A small-molecule ligand and the protein it binds are described below.
Small molecule (SMILES): N[C@@H](Cn1oc(=O)[nH]c1=O)C(=O)O

Binding-site contacts:
Ligand atom NP3 contacts residue PRO86 of chain 2.A at 2.8 Å (h-bond).
Ligand atom O16 contacts residue LEU87 of chain 2.A at 3.7 Å.
Ligand atom O18 contacts residue THR140 of chain 2.A at 3.2 Å (h-bond).
Ligand atom C02 contacts residue SER139 of chain 2.A at 3.4 Å.
Ligand atom N14 contacts residue GLU190 of chain 2.A at 3.9 Å.
Ligand atom O20 contacts residue GLU190 of chain 2.A at 3.3 Å (salt-bridge).
Ligand atom C02 contacts residue THR88 of chain 2.A at 3.4 Å.
Ligand atom O17 contacts residue GLY138 of chain 2.A at 3.4 Å.
Ligand atom C03 contacts residue TYR58 of chain 2.A at 3.5 Å (hydrophobic).
Ligand atom NP3 contacts residue THR88 of chain 2.A at 2.9 Å (h-bond).
Ligand atom C04 contacts residue THR140 of chain 2.A at 3.5 Å.
Ligand atom O19 contacts residue LEU189 of chain 2.A at 3.6 Å.
Ligand atom C01 contacts residue ARG93 of chain 2.A at 3.4 Å.
Ligand atom C01 contacts residue THR88 of chain 2.A at 3.6 Å.
Ligand atom O16 contacts residue THR88 of chain 2.A at 2.9 Å (h-bond).
Ligand atom C02 contacts residue PRO86 of chain 2.A at 4.1 Å (hydrophobic).
Ligand atom N14 contacts residue LEU135 of chain 2.A at 3.6 Å.
Ligand atom C01 contacts residue SER139 of chain 2.A at 3.3 Å.
Ligand atom C02 contacts residue TYR58 of chain 2.A at 4.0 Å (hydrophobic).
Ligand atom C05 contacts residue GLU190 of chain 2.A at 3.5 Å.
Ligand atom NP3 contacts residue TYR58 of chain 2.A at 3.9 Å.
Ligand atom O20 contacts residue MET193 of chain 2.A at 3.5 Å.
Ligand atom C01 contacts residue TYR58 of chain 2.A at 3.6 Å (hydrophobic).
Ligand atom NP3 contacts residue GLU190 of chain 2.A at 2.8 Å (salt-bridge).
Ligand atom O18 contacts residue SER139 of chain 2.A at 3.3 Å (h-bond).
Ligand atom O19 contacts residue MET193 of chain 2.A at 3.8 Å.
Ligand atom O19 contacts residue GLU190 of chain 2.A at 3.1 Å (salt-bridge).
Ligand atom O16 contacts residue ARG93 of chain 2.A at 2.8 Å (salt-bridge).
Ligand atom C02 contacts residue GLU190 of chain 2.A at 3.4 Å.
Ligand atom C04 contacts residue LEU135 of chain 2.A at 3.9 Å (hydrophobic).
Ligand atom O17 contacts residue SER139 of chain 2.A at 2.8 Å (h-bond).
Ligand atom N15 contacts residue GLU190 of chain 2.A at 3.8 Å.
Ligand atom O16 contacts residue TYR58 of chain 2.A at 3.5 Å.
Ligand atom O17 contacts residue ARG93 of chain 2.A at 2.9 Å (salt-bridge).
Ligand atom O16 contacts residue SER139 of chain 2.A at 3.9 Å.
Ligand atom O18 contacts residue GLY138 of chain 2.A at 3.4 Å.
Ligand atom O16 contacts residue PRO86 of chain 2.A at 3.7 Å.
Ligand atom N15 contacts residue THR140 of chain 2.A at 3.0 Å (h-bond).
Ligand atom O17 contacts residue TYR58 of chain 2.A at 3.6 Å.
Ligand atom NP3 contacts residue TYR217 of chain 2.A at 3.8 Å.

Sequence of chain 2.A:
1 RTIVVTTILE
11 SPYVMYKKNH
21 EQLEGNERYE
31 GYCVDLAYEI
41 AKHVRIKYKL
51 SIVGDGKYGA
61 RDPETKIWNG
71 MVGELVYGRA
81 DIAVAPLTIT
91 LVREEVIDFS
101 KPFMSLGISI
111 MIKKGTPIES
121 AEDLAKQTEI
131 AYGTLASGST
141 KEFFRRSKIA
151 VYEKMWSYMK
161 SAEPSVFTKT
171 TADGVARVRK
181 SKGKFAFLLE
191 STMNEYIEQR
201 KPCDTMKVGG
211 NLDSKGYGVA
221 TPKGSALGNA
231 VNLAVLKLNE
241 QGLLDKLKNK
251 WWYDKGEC